Sequence of chain 1.A:
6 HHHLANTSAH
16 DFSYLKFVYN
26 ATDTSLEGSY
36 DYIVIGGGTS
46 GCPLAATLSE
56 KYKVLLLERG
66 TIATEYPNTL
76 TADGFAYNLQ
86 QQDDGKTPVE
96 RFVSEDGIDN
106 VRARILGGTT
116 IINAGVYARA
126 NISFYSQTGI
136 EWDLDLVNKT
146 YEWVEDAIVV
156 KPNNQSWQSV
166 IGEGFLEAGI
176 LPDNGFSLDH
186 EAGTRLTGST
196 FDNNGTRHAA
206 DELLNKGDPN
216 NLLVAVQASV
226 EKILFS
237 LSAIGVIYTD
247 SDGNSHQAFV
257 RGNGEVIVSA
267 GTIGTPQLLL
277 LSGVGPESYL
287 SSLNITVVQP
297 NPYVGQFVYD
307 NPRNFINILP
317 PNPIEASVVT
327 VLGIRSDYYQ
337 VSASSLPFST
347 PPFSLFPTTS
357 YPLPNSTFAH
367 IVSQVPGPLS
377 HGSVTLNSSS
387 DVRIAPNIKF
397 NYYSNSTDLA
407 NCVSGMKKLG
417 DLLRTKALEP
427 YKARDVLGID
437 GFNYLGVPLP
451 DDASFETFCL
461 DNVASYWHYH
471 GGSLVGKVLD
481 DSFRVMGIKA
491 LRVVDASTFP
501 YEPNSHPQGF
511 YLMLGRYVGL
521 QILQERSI

A protein and the small-molecule ligand that binds it are described below.
Small molecule (SMILES): CC(=O)N[C@@H]1[C@@H](O)[C@H](O)[C@@H](CO)O[C@H]1O

Binding-site contacts:
Ligand atom C1 contacts residue ASN393 of chain 1.A at 3.9 Å.
Ligand atom C2 contacts residue ASN393 of chain 1.A at 4.0 Å.
Ligand atom C7 contacts residue ASN383 of chain 1.A at 3.2 Å.
Ligand atom O5 contacts residue ASN383 of chain 1.A at 2.3 Å (h-bond).
Ligand atom C7 contacts residue ASN393 of chain 1.A at 4.0 Å.
Ligand atom C2 contacts residue ASN383 of chain 1.A at 2.4 Å.
Ligand atom O7 contacts residue ASN393 of chain 1.A at 2.8 Å (h-bond).
Ligand atom N2 contacts residue ASN383 of chain 1.A at 2.8 Å (h-bond).
Ligand atom C8 contacts residue ASN383 of chain 1.A at 3.6 Å.
Ligand atom C4 contacts residue ASN383 of chain 1.A at 4.0 Å.
Ligand atom C5 contacts residue ASN383 of chain 1.A at 3.6 Å.
Ligand atom C1 contacts residue ASN383 of chain 1.A at 1.4 Å.
Ligand atom O7 contacts residue LEU382 of chain 1.A at 4.0 Å.
Ligand atom C3 contacts residue ASN383 of chain 1.A at 3.8 Å.
Ligand atom O5 contacts residue ASN393 of chain 1.A at 3.9 Å.
Ligand atom O7 contacts residue ASN383 of chain 1.A at 3.2 Å (h-bond).